Sequence of chain 1.A:
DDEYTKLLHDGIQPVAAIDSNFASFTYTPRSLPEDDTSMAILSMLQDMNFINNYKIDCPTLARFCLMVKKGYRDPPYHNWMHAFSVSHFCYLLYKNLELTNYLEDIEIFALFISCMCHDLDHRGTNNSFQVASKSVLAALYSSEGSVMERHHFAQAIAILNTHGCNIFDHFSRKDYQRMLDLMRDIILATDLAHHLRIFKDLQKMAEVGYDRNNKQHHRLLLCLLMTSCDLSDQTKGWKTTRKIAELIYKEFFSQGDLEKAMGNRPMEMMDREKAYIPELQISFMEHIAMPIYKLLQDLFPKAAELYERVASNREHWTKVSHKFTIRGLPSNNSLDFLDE

Binding-site contacts:
Ligand atom C24 contacts residue PHE287 of chain 1.A at 3.9 Å (hydrophobic).
Ligand atom C1 contacts residue PHE287 of chain 1.A at 3.4 Å (hydrophobic).
Ligand atom N12 contacts residue ILE251 of chain 1.A at 3.6 Å.
Ligand atom C28 contacts residue LEU195 of chain 1.A at 3.9 Å (hydrophobic).
Ligand atom C24 contacts residue ILE247 of chain 1.A at 4.0 Å (hydrophobic).
Ligand atom C20 contacts residue LEU199 of chain 1.A at 3.7 Å (hydrophobic).
Ligand atom C9 contacts residue PHE287 of chain 1.A at 3.4 Å (hydrophobic).
Ligand atom C21 contacts residue LEU199 of chain 1.A at 3.6 Å (hydrophobic).
Ligand atom C26 contacts residue LEU195 of chain 1.A at 3.7 Å (hydrophobic).
Ligand atom C11 contacts residue LEU234 of chain 1.A at 4.0 Å (hydrophobic).
Ligand atom C5 contacts residue PHE287 of chain 1.A at 3.3 Å (hydrophobic).
Ligand atom C27 contacts residue THR193 of chain 1.A at 4.0 Å.
Ligand atom C8 contacts residue ILE251 of chain 1.A at 3.8 Å (hydrophobic).
Ligand atom C9 contacts residue ILE251 of chain 1.A at 3.3 Å (hydrophobic).
Ligand atom C6 contacts residue PHE287 of chain 1.A at 3.4 Å (hydrophobic).
Ligand atom C1 contacts residue MET272 of chain 1.A at 3.8 Å (hydrophobic).
Ligand atom N7 contacts residue PHE287 of chain 1.A at 3.6 Å.
Ligand atom C21 contacts residue LEU195 of chain 1.A at 3.9 Å (hydrophobic).
Ligand atom C2 contacts residue PHE255 of chain 1.A at 3.9 Å (hydrophobic).
Ligand atom C20 contacts residue LEU195 of chain 1.A at 3.7 Å (hydrophobic).
Ligand atom C24 contacts residue GLN284 of chain 1.A at 3.3 Å.
Ligand atom N12 contacts residue TYR80 of chain 1.A at 3.8 Å.
Ligand atom C2 contacts residue MET272 of chain 1.A at 3.3 Å (hydrophobic).
Ligand atom N12 contacts residue LEU234 of chain 1.A at 3.6 Å.
Ligand atom N13 contacts residue ILE251 of chain 1.A at 3.5 Å.
Ligand atom C3 contacts residue PHE287 of chain 1.A at 4.0 Å (hydrophobic).
Ligand atom N10 contacts residue ILE251 of chain 1.A at 3.4 Å.
Ligand atom N10 contacts residue PHE287 of chain 1.A at 3.4 Å.
Ligand atom C4 contacts residue PHE287 of chain 1.A at 3.6 Å (hydrophobic).
Ligand atom C20 contacts residue ALA196 of chain 1.A at 3.9 Å (hydrophobic).
Ligand atom N13 contacts residue PHE287 of chain 1.A at 3.9 Å.
Ligand atom C26 contacts residue LEU234 of chain 1.A at 3.7 Å (hydrophobic).
Ligand atom C26 contacts residue ASP233 of chain 1.A at 4.0 Å.
Ligand atom C8 contacts residue PHE287 of chain 1.A at 3.4 Å (hydrophobic).
Ligand atom C11 contacts residue PHE287 of chain 1.A at 3.9 Å (hydrophobic).
Ligand atom C27 contacts residue LEU195 of chain 1.A at 3.6 Å (hydrophobic).
Ligand atom C11 contacts residue ILE251 of chain 1.A at 3.6 Å (hydrophobic).
Ligand atom C27 contacts residue ASP233 of chain 1.A at 3.6 Å.
Ligand atom C2 contacts residue PHE287 of chain 1.A at 3.8 Å (hydrophobic).
Ligand atom C24 contacts residue GLN237 of chain 1.A at 3.7 Å.

The small molecule below binds the protein below.
Small molecule (SMILES): Cc1nc2ccc(C(=O)NCc3ccccc3)cc2n2c(-c3ccccc3)nnc12